Sequence of chain 2.A:
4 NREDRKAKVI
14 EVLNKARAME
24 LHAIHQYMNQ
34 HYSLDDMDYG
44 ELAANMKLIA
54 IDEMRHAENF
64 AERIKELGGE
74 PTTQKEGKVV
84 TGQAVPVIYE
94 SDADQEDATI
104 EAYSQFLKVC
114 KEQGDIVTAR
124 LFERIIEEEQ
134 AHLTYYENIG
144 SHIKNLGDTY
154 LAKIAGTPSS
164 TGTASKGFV

Sequence of chain 2.B:
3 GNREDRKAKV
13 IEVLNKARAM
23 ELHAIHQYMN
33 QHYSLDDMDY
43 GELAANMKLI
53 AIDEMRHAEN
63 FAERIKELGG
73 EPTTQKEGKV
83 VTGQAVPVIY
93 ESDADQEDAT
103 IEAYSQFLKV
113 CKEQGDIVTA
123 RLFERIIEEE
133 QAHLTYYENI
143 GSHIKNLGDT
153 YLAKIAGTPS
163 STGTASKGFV

Binding-site contacts:
Ligand atom O1C contacts residue SER168 of chain 2.A at 2.3 Å (h-bond).
Ligand atom O1A contacts residue TYR35 of chain 2.B at 2.3 Å (h-bond).
Ligand atom O1B contacts residue LYS50 of chain 2.B at 2.7 Å (salt-bridge).
Ligand atom CBB contacts residue SER168 of chain 2.B at 3.0 Å.
Ligand atom O2A contacts residue ARG20 of chain 2.A at 2.8 Å (salt-bridge).
Ligand atom C1B contacts residue MET57 of chain 2.A at 3.4 Å (hydrophobic).
Ligand atom C1D contacts residue MET57 of chain 2.B at 3.3 Å (hydrophobic).
Ligand atom ND contacts residue MET57 of chain 2.B at 3.1 Å (h-bond).
Ligand atom CGC contacts residue SER168 of chain 2.A at 2.9 Å.
Ligand atom O2D contacts residue TYR35 of chain 2.A at 2.8 Å (h-bond).
Ligand atom ND contacts residue MET57 of chain 2.A at 3.2 Å (h-bond).
Ligand atom O1B contacts residue LYS169 of chain 2.A at 3.2 Å (salt-bridge).
Ligand atom CMD contacts residue MET57 of chain 2.B at 3.3 Å (hydrophobic).
Ligand atom CBC contacts residue SER168 of chain 2.A at 2.8 Å.
Ligand atom CGA contacts residue ARG20 of chain 2.A at 3.3 Å.
Ligand atom CMD contacts residue GLU61 of chain 2.B at 3.4 Å.
Ligand atom C4A contacts residue MET57 of chain 2.B at 3.5 Å (hydrophobic).
Ligand atom NC contacts residue MET57 of chain 2.B at 2.9 Å (h-bond).
Ligand atom CAC contacts residue SER168 of chain 2.A at 2.8 Å.
Ligand atom CGB contacts residue SER168 of chain 2.B at 3.0 Å.
Ligand atom O2D contacts residue ARG20 of chain 2.B at 2.9 Å (salt-bridge).
Ligand atom O1C contacts residue SER168 of chain 2.B at 3.2 Å.
Ligand atom NC contacts residue MET57 of chain 2.A at 3.1 Å (h-bond).
Ligand atom CGA contacts residue TYR35 of chain 2.B at 3.2 Å (hydrophobic).
Ligand atom O2C contacts residue SER168 of chain 2.B at 1.3 Å.
Ligand atom CGD contacts residue ARG20 of chain 2.B at 3.4 Å.
Ligand atom C1B contacts residue MET57 of chain 2.B at 3.4 Å (hydrophobic).
Ligand atom NB contacts residue MET57 of chain 2.A at 3.0 Å (h-bond).
Ligand atom NA contacts residue MET57 of chain 2.A at 3.2 Å (h-bond).
Ligand atom C4D contacts residue MET57 of chain 2.B at 3.5 Å (hydrophobic).
Ligand atom CBC contacts residue SER168 of chain 2.B at 3.2 Å.
Ligand atom O1A contacts residue ARG20 of chain 2.A at 2.9 Å (salt-bridge).
Ligand atom O2B contacts residue SER168 of chain 2.B at 2.4 Å (h-bond).
Ligand atom FE contacts residue MET57 of chain 2.B at 2.4 Å.
Ligand atom CMB contacts residue GLU61 of chain 2.A at 3.3 Å.
Ligand atom NB contacts residue MET57 of chain 2.B at 3.1 Å (h-bond).
Ligand atom O1D contacts residue ARG20 of chain 2.B at 3.2 Å (salt-bridge).
Ligand atom CGC contacts residue SER168 of chain 2.B at 2.4 Å.
Ligand atom FE contacts residue MET57 of chain 2.A at 2.4 Å.
Ligand atom NA contacts residue MET57 of chain 2.B at 3.2 Å (h-bond).

This small molecule binds to this protein.
Small molecule (SMILES): CC1=C(CCC(=O)O)C2=Cc3c(CCC(=O)O)c(C)c4n3[Fe@]35n6c(c(C)c(CCC(=O)O)c6=CC1=[N+]23)=CC1=[N+]5C(=C4)C(C)=C1CCC(=O)O